Binding-site contacts:
Ligand atom C1 contacts residue LEU172 of chain 1.A at 3.7 Å (hydrophobic).
Ligand atom N8 contacts residue LEU172 of chain 1.A at 3.6 Å.
Ligand atom C23 contacts residue GLY118 of chain 1.A at 3.8 Å.
Ligand atom C1 contacts residue ALA64 of chain 1.A at 3.9 Å (hydrophobic).
Ligand atom C14 contacts residue ARG169 of chain 1.A at 3.2 Å.
Ligand atom F17 contacts residue ASP186 of chain 1.A at 3.2 Å.
Ligand atom O31 contacts residue LEU38 of chain 1.A at 3.6 Å.
Ligand atom N8 contacts residue ALA64 of chain 1.A at 3.4 Å.
Ligand atom N8 contacts residue LEU112 of chain 1.A at 3.6 Å.
Ligand atom C24 contacts residue GLY118 of chain 1.A at 3.8 Å.
Ligand atom F17 contacts residue GLY185 of chain 1.A at 3.0 Å.
Ligand atom C6 contacts residue LEU172 of chain 1.A at 3.8 Å (hydrophobic).
Ligand atom C16 contacts residue GLY185 of chain 1.A at 3.6 Å.
Ligand atom F17 contacts residue ASN170 of chain 1.A at 3.3 Å.
Ligand atom C16 contacts residue LEU172 of chain 1.A at 3.6 Å (hydrophobic).
Ligand atom C20 contacts residue LEU38 of chain 1.A at 3.3 Å (hydrophobic).
Ligand atom O32 contacts residue ALA116 of chain 1.A at 3.3 Å (h-bond).
Ligand atom C2 contacts residue LEU172 of chain 1.A at 3.5 Å (hydrophobic).
Ligand atom C21 contacts residue GLY39 of chain 1.A at 3.5 Å.
Ligand atom C15 contacts residue LEU172 of chain 1.A at 3.6 Å (hydrophobic).
Ligand atom N3 contacts residue ALA64 of chain 1.A at 3.7 Å.
Ligand atom N3 contacts residue LEU114 of chain 1.A at 3.8 Å.
Ligand atom N8 contacts residue GLU113 of chain 1.A at 2.8 Å (salt-bridge).
Ligand atom N3 contacts residue GLU113 of chain 1.A at 3.5 Å (salt-bridge).
Ligand atom C4 contacts residue MET115 of chain 1.A at 3.1 Å (hydrophobic).
Ligand atom N3 contacts residue MET115 of chain 1.A at 2.8 Å (h-bond).
Ligand atom F17 contacts residue LEU172 of chain 1.A at 3.6 Å.
Ligand atom C2 contacts residue ALA64 of chain 1.A at 3.4 Å (hydrophobic).
Ligand atom N22 contacts residue VAL46 of chain 1.A at 3.6 Å.
Ligand atom C30 contacts residue ARG36 of chain 1.A at 3.3 Å.
Ligand atom C28 contacts residue GLY118 of chain 1.A at 3.8 Å.
Ligand atom S29 contacts residue ARG36 of chain 1.A at 3.9 Å.
Ligand atom O31 contacts residue ARG36 of chain 1.A at 3.1 Å (salt-bridge).
Ligand atom C30 contacts residue LEU38 of chain 1.A at 3.9 Å (hydrophobic).
Ligand atom C26 contacts residue GLY118 of chain 1.A at 3.7 Å.
Ligand atom C27 contacts residue GLY118 of chain 1.A at 3.7 Å.
Ligand atom C24 contacts residue MET115 of chain 1.A at 3.7 Å (hydrophobic).
Ligand atom C25 contacts residue GLY118 of chain 1.A at 3.8 Å.
Ligand atom C2 contacts residue GLU113 of chain 1.A at 3.7 Å.
Ligand atom C21 contacts residue VAL46 of chain 1.A at 3.6 Å (hydrophobic).

The small molecule below binds the protein below.
Small molecule (SMILES): C[C@@H](Oc1cc(-c2cccc(S(C)(=O)=O)c2)cnc1N)c1cc(F)ccc1N1NC=CN1

Sequence of chain 1.A:
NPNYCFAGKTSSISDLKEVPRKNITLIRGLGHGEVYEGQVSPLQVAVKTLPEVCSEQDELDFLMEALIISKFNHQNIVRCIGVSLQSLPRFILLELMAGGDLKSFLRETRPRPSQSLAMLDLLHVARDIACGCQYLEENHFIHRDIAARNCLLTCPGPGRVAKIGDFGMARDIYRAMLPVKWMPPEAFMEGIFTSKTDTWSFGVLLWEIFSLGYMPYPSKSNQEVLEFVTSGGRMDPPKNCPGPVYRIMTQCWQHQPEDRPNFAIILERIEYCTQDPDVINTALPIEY